Sequence of chain 1.A:
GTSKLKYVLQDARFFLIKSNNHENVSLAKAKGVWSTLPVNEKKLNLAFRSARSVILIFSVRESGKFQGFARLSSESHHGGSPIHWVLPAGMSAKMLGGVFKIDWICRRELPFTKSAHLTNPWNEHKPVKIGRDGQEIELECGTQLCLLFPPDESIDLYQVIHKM

Binding-site contacts:
Ligand atom N02 contacts residue LEU113 of chain 1.A at 4.1 Å.
Ligand atom C03 contacts residue LEU113 of chain 1.A at 4.5 Å (hydrophobic).
Ligand atom O10 contacts residue ASN41 of chain 1.A at 2.9 Å (h-bond).
Ligand atom N06 contacts residue ASP150 of chain 1.A at 3.5 Å (salt-bridge).
Ligand atom C01 contacts residue SER52 of chain 1.A at 3.5 Å.
Ligand atom C08 contacts residue LEU54 of chain 1.A at 4.3 Å (hydrophobic).
Ligand atom O10 contacts residue VAL103 of chain 1.A at 4.4 Å.
Ligand atom C07 contacts residue ASP150 of chain 1.A at 3.9 Å.
Ligand atom C05 contacts residue LEU54 of chain 1.A at 4.5 Å (hydrophobic).
Ligand atom C05 contacts residue LEU113 of chain 1.A at 4.2 Å (hydrophobic).
Ligand atom C05 contacts residue THR53 of chain 1.A at 3.9 Å.
Ligand atom C04 contacts residue SER52 of chain 1.A at 4.2 Å.
Ligand atom C07 contacts residue THR53 of chain 1.A at 4.5 Å.
Ligand atom C01 contacts residue ASN41 of chain 1.A at 3.9 Å.
Ligand atom N02 contacts residue ASN41 of chain 1.A at 4.5 Å.
Ligand atom C01 contacts residue TRP102 of chain 1.A at 3.3 Å (hydrophobic).
Ligand atom C01 contacts residue TRP51 of chain 1.A at 3.6 Å (hydrophobic).
Ligand atom C04 contacts residue LEU113 of chain 1.A at 4.2 Å (hydrophobic).
Ligand atom C08 contacts residue MET108 of chain 1.A at 3.5 Å (hydrophobic).
Ligand atom N06 contacts residue LEU54 of chain 1.A at 3.8 Å.
Ligand atom C07 contacts residue MET108 of chain 1.A at 4.4 Å (hydrophobic).
Ligand atom C03 contacts residue ASN41 of chain 1.A at 4.0 Å.
Ligand atom C03 contacts residue TRP51 of chain 1.A at 4.1 Å (hydrophobic).
Ligand atom C09 contacts residue MET108 of chain 1.A at 3.8 Å (hydrophobic).
Ligand atom C05 contacts residue TRP51 of chain 1.A at 4.5 Å (hydrophobic).
Ligand atom C05 contacts residue ASP150 of chain 1.A at 4.2 Å.
Ligand atom C09 contacts residue LEU104 of chain 1.A at 4.3 Å (hydrophobic).
Ligand atom N02 contacts residue SER52 of chain 1.A at 2.8 Å (h-bond).
Ligand atom C08 contacts residue PRO105 of chain 1.A at 4.2 Å (hydrophobic).
Ligand atom N02 contacts residue TRP51 of chain 1.A at 3.7 Å.
Ligand atom C03 contacts residue SER52 of chain 1.A at 4.0 Å.
Ligand atom C05 contacts residue SER52 of chain 1.A at 3.6 Å.
Ligand atom C03 contacts residue LEU104 of chain 1.A at 4.0 Å (hydrophobic).
Ligand atom N06 contacts residue SER52 of chain 1.A at 4.5 Å.
Ligand atom C09 contacts residue PRO105 of chain 1.A at 3.9 Å (hydrophobic).
Ligand atom C07 contacts residue LEU54 of chain 1.A at 3.6 Å (hydrophobic).
Ligand atom O10 contacts residue LEU104 of chain 1.A at 3.8 Å.
Ligand atom N06 contacts residue THR53 of chain 1.A at 3.5 Å (h-bond).
Ligand atom N02 contacts residue LEU104 of chain 1.A at 4.5 Å.

The small molecule below binds the protein below.
Small molecule (SMILES): CNC(=O)c1cccnc1